Binding-site contacts:
Ligand atom N3 contacts residue GLY543 of chain 1.A at 3.4 Å.
Ligand atom C8 contacts residue PHE515 of chain 1.A at 3.5 Å (hydrophobic).
Ligand atom O2G contacts residue ASN733 of chain 1.A at 3.6 Å.
Ligand atom O3A contacts residue GLY653 of chain 1.A at 3.4 Å.
Ligand atom O2G contacts residue LYS711 of chain 1.A at 3.5 Å (salt-bridge).
Ligand atom C3B contacts residue THR381 of chain 1.A at 3.1 Å.
Ligand atom N3 contacts residue PHE515 of chain 1.A at 3.6 Å.
Ligand atom PG contacts residue MG1 of chain 1.C at 3.5 Å.
Ligand atom O3G contacts residue THR381 of chain 1.A at 2.9 Å (h-bond).
Ligand atom C5 contacts residue PHE515 of chain 1.A at 3.6 Å (hydrophobic).
Ligand atom O1A contacts residue ARG517 of chain 1.A at 3.1 Å (salt-bridge).
Ligand atom N9 contacts residue PHE515 of chain 1.A at 3.4 Å.
Ligand atom O3G contacts residue ASP379 of chain 1.A at 2.6 Å (salt-bridge).
Ligand atom N1 contacts residue LYS542 of chain 1.A at 3.4 Å.
Ligand atom O3G contacts residue MG1 of chain 1.C at 2.3 Å.
Ligand atom O1G contacts residue ASP379 of chain 1.A at 3.2 Å (salt-bridge).
Ligand atom C2 contacts residue GLY543 of chain 1.A at 3.7 Å.
Ligand atom O2G contacts residue ASP379 of chain 1.A at 3.5 Å (salt-bridge).
Ligand atom N6 contacts residue LYS542 of chain 1.A at 3.7 Å.
Ligand atom PB contacts residue ARG587 of chain 1.A at 3.2 Å.
Ligand atom O1B contacts residue ARG587 of chain 1.A at 2.9 Å (salt-bridge).
Ligand atom N6 contacts residue GLU470 of chain 1.A at 3.1 Å (salt-bridge).
Ligand atom O2' contacts residue ALA544 of chain 1.A at 3.6 Å.
Ligand atom O1A contacts residue ASN733 of chain 1.A at 3.5 Å (h-bond).
Ligand atom O5' contacts residue PHE515 of chain 1.A at 3.5 Å.
Ligand atom C2 contacts residue LYS542 of chain 1.A at 3.3 Å.
Ligand atom O3G contacts residue ASN733 of chain 1.A at 3.5 Å (h-bond).
Ligand atom O1B contacts residue ASP654 of chain 1.A at 3.6 Å (salt-bridge).
Ligand atom O2B contacts residue ARG587 of chain 1.A at 2.5 Å (salt-bridge).
Ligand atom C4 contacts residue PHE515 of chain 1.A at 3.3 Å (hydrophobic).
Ligand atom O2A contacts residue ARG517 of chain 1.A at 3.5 Å.
Ligand atom N1 contacts residue MET522 of chain 1.A at 3.6 Å.
Ligand atom O4' contacts residue PHE515 of chain 1.A at 3.4 Å.
Ligand atom O3' contacts residue ARG705 of chain 1.A at 2.8 Å (salt-bridge).
Ligand atom PG contacts residue THR381 of chain 1.A at 3.1 Å.
Ligand atom PG contacts residue ASP379 of chain 1.A at 3.2 Å.
Ligand atom O1G contacts residue THR381 of chain 1.A at 3.0 Å.
Ligand atom O1B contacts residue THR381 of chain 1.A at 3.6 Å.
Ligand atom O1G contacts residue THR652 of chain 1.A at 3.1 Å (h-bond).
Ligand atom O2G contacts residue GLY653 of chain 1.A at 2.9 Å (h-bond).

Sequence of chain 1.A:
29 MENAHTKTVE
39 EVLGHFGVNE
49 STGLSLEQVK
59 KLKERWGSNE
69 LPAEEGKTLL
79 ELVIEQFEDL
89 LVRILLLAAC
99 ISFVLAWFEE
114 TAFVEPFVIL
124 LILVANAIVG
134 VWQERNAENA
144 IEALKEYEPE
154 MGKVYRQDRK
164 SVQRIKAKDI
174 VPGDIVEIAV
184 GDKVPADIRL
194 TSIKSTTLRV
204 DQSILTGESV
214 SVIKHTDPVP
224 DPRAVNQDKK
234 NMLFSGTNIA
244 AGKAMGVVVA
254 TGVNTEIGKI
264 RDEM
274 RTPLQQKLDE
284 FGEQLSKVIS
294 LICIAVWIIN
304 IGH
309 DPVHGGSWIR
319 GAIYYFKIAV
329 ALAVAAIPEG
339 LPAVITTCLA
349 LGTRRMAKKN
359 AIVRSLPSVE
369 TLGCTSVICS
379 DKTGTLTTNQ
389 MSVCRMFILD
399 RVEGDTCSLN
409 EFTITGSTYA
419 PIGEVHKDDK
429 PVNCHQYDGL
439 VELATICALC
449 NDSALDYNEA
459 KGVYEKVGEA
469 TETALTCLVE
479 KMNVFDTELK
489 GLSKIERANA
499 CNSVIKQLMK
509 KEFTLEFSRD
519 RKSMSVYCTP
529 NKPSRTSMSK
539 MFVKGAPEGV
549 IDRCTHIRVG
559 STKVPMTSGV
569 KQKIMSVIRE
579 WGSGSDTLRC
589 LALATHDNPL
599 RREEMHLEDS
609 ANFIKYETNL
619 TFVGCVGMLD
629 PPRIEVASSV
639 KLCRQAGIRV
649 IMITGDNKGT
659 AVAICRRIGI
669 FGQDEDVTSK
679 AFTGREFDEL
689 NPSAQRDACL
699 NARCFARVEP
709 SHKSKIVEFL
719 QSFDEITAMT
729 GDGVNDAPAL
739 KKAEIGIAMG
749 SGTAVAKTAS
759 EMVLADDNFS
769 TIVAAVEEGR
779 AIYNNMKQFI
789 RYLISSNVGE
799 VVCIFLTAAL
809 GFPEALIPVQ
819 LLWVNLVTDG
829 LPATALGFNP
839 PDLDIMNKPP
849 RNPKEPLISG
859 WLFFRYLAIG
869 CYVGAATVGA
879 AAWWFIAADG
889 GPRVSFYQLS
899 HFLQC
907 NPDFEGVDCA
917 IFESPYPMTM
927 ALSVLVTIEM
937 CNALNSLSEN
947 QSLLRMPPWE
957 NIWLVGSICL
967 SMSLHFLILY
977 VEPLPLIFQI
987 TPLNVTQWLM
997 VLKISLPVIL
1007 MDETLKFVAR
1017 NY

A protein and the small-molecule ligand that binds it are described below.
Small molecule (SMILES): Nc1ncnc2c1ncn2[C@@H]1O[C@H](CO[P](=O)(O)O[P](=O)(O)CP(=O)(O)O)[C@@H](O)[C@H]1O